Sequence of chain 1.F:
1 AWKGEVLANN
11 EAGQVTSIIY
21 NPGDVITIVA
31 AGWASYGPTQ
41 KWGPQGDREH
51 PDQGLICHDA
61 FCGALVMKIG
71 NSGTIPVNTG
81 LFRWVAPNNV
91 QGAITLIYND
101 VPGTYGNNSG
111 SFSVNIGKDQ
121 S

Binding-site contacts:
Ligand atom O1 contacts residue GAL1 of chain 1.DA at 1.4 Å.
Ligand atom CAQ contacts residue HIS50 of chain 1.F at 3.7 Å.
Ligand atom CLA contacts residue TYR36 of chain 1.F at 4.0 Å.
Ligand atom CLA contacts residue GAL1 of chain 1.DA at 4.3 Å.
Ligand atom CAN contacts residue HIS50 of chain 1.F at 4.4 Å.
Ligand atom CAR contacts residue HIS50 of chain 1.F at 4.2 Å.
Ligand atom CAP contacts residue GAL1 of chain 1.DA at 2.3 Å.
Ligand atom CAQ contacts residue GAL1 of chain 1.DA at 2.7 Å.
Ligand atom OBL contacts residue HIS50 of chain 1.F at 4.2 Å.
Ligand atom OBK contacts residue PRO51 of chain 1.F at 4.4 Å.
Ligand atom O1 contacts residue TYR36 of chain 1.F at 3.6 Å.
Ligand atom OBJ contacts residue GLN53 of chain 1.F at 3.6 Å.
Ligand atom CAO contacts residue GAL1 of chain 1.DA at 3.6 Å.
Ligand atom CLA contacts residue PRO38 of chain 1.F at 3.2 Å.
Ligand atom O1 contacts residue HIS50 of chain 1.F at 3.8 Å.
Ligand atom OBJ contacts residue PRO51 of chain 1.F at 3.2 Å.
Ligand atom SBA contacts residue HIS50 of chain 1.F at 4.4 Å.
Ligand atom OBJ contacts residue HIS50 of chain 1.F at 3.3 Å.
Ligand atom CAP contacts residue TYR36 of chain 1.F at 4.5 Å (hydrophobic).
Ligand atom CAR contacts residue GLN53 of chain 1.F at 4.3 Å.
Ligand atom SBA contacts residue GLN53 of chain 1.F at 3.9 Å.
Ligand atom CAQ contacts residue GLN53 of chain 1.F at 4.2 Å.
Ligand atom CAP contacts residue HIS50 of chain 1.F at 3.5 Å.
Ligand atom OBK contacts residue GLN53 of chain 1.F at 4.3 Å.
Ligand atom CAO contacts residue HIS50 of chain 1.F at 4.0 Å.
Ligand atom OBL contacts residue GLN53 of chain 1.F at 3.2 Å (h-bond).
Ligand atom CAR contacts residue GAL1 of chain 1.DA at 4.1 Å.

The protein below binds the small molecule below.
Small molecule (SMILES): O=C1C=C/C(=C(/c2ccc(O)c(Cl)c2)c2ccccc2S(=O)(=O)O)C=C1Cl